Binding-site contacts:
Ligand atom O5 contacts residue THR313 of chain 41.E at 4.3 Å.
Ligand atom C1 contacts residue ASN315 of chain 41.E at 1.4 Å.
Ligand atom C1 contacts residue VAL314 of chain 41.E at 4.4 Å (hydrophobic).
Ligand atom O5 contacts residue ASN315 of chain 41.E at 2.4 Å (h-bond).
Ligand atom C6 contacts residue ASN315 of chain 41.E at 4.5 Å.
Ligand atom C6 contacts residue THR313 of chain 41.E at 4.5 Å.
Ligand atom C8 contacts residue ILE281 of chain 41.E at 4.5 Å (hydrophobic).
Ligand atom C3 contacts residue ASN315 of chain 41.E at 3.8 Å.
Ligand atom C4 contacts residue ASN315 of chain 41.E at 4.3 Å.
Ligand atom O7 contacts residue ASN315 of chain 41.E at 4.2 Å.
Ligand atom C7 contacts residue ASN315 of chain 41.E at 3.3 Å.
Ligand atom C2 contacts residue ASN315 of chain 41.E at 2.5 Å.
Ligand atom N2 contacts residue ASN315 of chain 41.E at 2.8 Å (h-bond).
Ligand atom C5 contacts residue ASN315 of chain 41.E at 3.7 Å.
Ligand atom O5 contacts residue VAL314 of chain 41.E at 3.8 Å.
Ligand atom C8 contacts residue ASN315 of chain 41.E at 3.5 Å.

This protein binds this small molecule.
Small molecule (SMILES): CC(=O)N[C@@H]1[C@@H](O)[C@H](O)[C@@H](CO)O[C@H]1O

Sequence of chain 41.E:
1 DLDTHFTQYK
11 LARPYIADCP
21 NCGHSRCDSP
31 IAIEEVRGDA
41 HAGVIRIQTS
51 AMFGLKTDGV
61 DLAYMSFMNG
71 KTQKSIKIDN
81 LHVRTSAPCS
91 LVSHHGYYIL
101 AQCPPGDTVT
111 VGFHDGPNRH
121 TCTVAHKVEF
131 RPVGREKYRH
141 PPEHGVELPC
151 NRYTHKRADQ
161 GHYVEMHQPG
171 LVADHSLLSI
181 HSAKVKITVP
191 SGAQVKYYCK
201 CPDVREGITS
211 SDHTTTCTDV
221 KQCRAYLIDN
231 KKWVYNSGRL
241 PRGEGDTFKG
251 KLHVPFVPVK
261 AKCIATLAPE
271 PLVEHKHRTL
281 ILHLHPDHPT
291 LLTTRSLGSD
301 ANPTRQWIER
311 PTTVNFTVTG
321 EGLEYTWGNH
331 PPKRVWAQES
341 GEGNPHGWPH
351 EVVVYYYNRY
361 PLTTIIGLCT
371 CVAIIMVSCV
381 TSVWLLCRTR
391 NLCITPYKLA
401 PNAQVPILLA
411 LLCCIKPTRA